The small molecule below binds the protein below.
Small molecule (SMILES): Nc1ncnc2c1ncn2[C@@H]1O[C@H](COP(=O)(O)OP(=O)(O)OP(O)(O)=S)[C@@H](O)[C@H]1O

Sequence of chain 1.K:
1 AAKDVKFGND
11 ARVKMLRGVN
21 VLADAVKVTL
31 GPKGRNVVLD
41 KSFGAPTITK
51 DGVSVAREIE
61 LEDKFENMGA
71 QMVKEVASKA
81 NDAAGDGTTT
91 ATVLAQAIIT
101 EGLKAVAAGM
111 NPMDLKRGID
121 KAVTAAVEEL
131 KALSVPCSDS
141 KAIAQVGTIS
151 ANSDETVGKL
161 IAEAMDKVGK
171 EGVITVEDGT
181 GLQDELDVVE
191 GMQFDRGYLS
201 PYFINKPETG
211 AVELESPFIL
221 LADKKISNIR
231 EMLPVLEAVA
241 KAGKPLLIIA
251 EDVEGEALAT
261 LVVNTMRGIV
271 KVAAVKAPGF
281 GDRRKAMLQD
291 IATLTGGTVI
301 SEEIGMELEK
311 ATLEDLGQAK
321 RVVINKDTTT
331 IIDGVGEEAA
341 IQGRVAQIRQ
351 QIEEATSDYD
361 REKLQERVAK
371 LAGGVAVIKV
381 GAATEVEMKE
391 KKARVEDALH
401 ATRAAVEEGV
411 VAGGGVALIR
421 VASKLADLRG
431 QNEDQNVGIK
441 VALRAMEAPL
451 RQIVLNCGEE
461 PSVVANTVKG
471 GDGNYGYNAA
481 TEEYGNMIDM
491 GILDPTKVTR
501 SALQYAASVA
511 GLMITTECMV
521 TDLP

Binding-site contacts:
Ligand atom C6 contacts residue PRO32 of chain 1.K at 3.5 Å (hydrophobic).
Ligand atom O1A contacts residue TL1 of chain 1.TB at 3.0 Å.
Ligand atom O2B contacts residue THR88 of chain 1.K at 3.2 Å (h-bond).
Ligand atom S1G contacts residue ASP51 of chain 1.K at 3.0 Å (salt-bridge).
Ligand atom O3B contacts residue THR89 of chain 1.K at 3.1 Å (h-bond).
Ligand atom C2' contacts residue ASP494 of chain 1.K at 3.3 Å.
Ligand atom C2 contacts residue TYR477 of chain 1.K at 3.4 Å (hydrophobic).
Ligand atom O3G contacts residue THR89 of chain 1.K at 3.2 Å (h-bond).
Ligand atom O2B contacts residue GLY87 of chain 1.K at 2.9 Å.
Ligand atom C3' contacts residue ASP494 of chain 1.K at 3.2 Å.
Ligand atom O3G contacts residue TL1 of chain 1.TB at 2.5 Å.
Ligand atom O2A contacts residue MG1 of chain 1.VB at 2.3 Å.
Ligand atom PB contacts residue MG1 of chain 1.VB at 3.3 Å.
Ligand atom N6 contacts residue ASN478 of chain 1.K at 2.8 Å (h-bond).
Ligand atom O2G contacts residue MG1 of chain 1.VB at 2.2 Å.
Ligand atom PA contacts residue MG1 of chain 1.VB at 3.5 Å.
Ligand atom O2B contacts residue THR89 of chain 1.K at 2.9 Å (h-bond).
Ligand atom S1G contacts residue THR88 of chain 1.K at 3.4 Å (h-bond).
Ligand atom O2' contacts residue ASP494 of chain 1.K at 2.9 Å (salt-bridge).
Ligand atom N3 contacts residue GLY414 of chain 1.K at 3.5 Å.
Ligand atom N7 contacts residue PRO32 of chain 1.K at 3.5 Å.
Ligand atom O3G contacts residue GLY52 of chain 1.K at 3.3 Å (h-bond).
Ligand atom PG contacts residue MG1 of chain 1.VB at 3.4 Å.
Ligand atom O1B contacts residue MG1 of chain 1.VB at 2.1 Å.
Ligand atom N1 contacts residue ALA479 of chain 1.K at 2.7 Å (h-bond).
Ligand atom O1B contacts residue ASP86 of chain 1.K at 2.7 Å (salt-bridge).
Ligand atom C5 contacts residue PRO32 of chain 1.K at 3.4 Å (hydrophobic).
Ligand atom O1B contacts residue GLY87 of chain 1.K at 3.1 Å (h-bond).
Ligand atom O1A contacts residue GLY31 of chain 1.K at 3.3 Å (h-bond).
Ligand atom O2B contacts residue THR90 of chain 1.K at 2.8 Å (h-bond).
Ligand atom C2 contacts residue ALA479 of chain 1.K at 3.5 Å (hydrophobic).
Ligand atom O2G contacts residue ASP86 of chain 1.K at 3.6 Å (salt-bridge).
Ligand atom O5' contacts residue GLY31 of chain 1.K at 3.4 Å (h-bond).
Ligand atom O2' contacts residue GLY414 of chain 1.K at 2.7 Å (h-bond).
Ligand atom O1A contacts residue THR29 of chain 1.K at 3.2 Å (h-bond).
Ligand atom O3' contacts residue ASP494 of chain 1.K at 2.7 Å (salt-bridge).
Ligand atom N6 contacts residue PRO32 of chain 1.K at 3.5 Å.
Ligand atom N6 contacts residue ALA480 of chain 1.K at 3.3 Å (h-bond).
Ligand atom O3A contacts residue THR89 of chain 1.K at 3.4 Å (h-bond).
Ligand atom O3B contacts residue THR88 of chain 1.K at 3.4 Å (h-bond).